Sequence of chain 1.A:
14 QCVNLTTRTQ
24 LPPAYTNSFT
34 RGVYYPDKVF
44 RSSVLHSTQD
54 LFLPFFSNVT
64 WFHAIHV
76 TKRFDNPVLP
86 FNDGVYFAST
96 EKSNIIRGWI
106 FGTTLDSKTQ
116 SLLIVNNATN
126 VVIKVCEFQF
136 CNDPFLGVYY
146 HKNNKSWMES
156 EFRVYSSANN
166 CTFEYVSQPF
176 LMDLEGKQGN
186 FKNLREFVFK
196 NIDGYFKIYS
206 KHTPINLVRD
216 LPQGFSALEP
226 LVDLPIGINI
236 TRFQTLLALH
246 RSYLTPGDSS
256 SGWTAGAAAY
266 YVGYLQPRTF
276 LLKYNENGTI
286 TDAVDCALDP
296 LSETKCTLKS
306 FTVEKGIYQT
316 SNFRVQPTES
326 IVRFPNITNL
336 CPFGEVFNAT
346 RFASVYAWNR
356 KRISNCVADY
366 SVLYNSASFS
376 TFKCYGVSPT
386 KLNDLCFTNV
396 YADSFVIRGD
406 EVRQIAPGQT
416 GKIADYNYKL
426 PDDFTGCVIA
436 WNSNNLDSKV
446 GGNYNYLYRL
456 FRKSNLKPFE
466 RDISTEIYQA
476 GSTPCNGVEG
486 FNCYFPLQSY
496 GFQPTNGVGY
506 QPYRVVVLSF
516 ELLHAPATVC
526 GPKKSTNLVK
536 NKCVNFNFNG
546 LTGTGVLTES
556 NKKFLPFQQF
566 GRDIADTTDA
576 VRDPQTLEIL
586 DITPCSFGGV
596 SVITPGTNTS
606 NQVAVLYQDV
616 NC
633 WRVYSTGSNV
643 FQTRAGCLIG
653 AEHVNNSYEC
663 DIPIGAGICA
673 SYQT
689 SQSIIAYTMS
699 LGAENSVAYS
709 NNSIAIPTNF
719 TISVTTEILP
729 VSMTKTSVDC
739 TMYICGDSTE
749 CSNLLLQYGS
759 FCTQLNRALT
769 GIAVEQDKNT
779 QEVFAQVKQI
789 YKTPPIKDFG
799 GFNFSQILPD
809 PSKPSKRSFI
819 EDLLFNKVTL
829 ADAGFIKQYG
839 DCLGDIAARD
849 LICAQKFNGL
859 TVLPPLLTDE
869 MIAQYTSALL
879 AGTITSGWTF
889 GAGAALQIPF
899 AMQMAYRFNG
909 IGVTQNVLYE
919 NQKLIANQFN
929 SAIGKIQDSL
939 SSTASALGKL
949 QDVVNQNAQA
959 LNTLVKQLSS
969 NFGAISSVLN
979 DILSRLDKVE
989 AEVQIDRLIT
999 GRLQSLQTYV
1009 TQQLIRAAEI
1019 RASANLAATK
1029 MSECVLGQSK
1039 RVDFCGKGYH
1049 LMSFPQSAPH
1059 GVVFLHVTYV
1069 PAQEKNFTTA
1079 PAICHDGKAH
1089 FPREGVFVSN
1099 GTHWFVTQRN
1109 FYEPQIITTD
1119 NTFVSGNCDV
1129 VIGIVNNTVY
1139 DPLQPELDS

Sequence of chain 1.B:
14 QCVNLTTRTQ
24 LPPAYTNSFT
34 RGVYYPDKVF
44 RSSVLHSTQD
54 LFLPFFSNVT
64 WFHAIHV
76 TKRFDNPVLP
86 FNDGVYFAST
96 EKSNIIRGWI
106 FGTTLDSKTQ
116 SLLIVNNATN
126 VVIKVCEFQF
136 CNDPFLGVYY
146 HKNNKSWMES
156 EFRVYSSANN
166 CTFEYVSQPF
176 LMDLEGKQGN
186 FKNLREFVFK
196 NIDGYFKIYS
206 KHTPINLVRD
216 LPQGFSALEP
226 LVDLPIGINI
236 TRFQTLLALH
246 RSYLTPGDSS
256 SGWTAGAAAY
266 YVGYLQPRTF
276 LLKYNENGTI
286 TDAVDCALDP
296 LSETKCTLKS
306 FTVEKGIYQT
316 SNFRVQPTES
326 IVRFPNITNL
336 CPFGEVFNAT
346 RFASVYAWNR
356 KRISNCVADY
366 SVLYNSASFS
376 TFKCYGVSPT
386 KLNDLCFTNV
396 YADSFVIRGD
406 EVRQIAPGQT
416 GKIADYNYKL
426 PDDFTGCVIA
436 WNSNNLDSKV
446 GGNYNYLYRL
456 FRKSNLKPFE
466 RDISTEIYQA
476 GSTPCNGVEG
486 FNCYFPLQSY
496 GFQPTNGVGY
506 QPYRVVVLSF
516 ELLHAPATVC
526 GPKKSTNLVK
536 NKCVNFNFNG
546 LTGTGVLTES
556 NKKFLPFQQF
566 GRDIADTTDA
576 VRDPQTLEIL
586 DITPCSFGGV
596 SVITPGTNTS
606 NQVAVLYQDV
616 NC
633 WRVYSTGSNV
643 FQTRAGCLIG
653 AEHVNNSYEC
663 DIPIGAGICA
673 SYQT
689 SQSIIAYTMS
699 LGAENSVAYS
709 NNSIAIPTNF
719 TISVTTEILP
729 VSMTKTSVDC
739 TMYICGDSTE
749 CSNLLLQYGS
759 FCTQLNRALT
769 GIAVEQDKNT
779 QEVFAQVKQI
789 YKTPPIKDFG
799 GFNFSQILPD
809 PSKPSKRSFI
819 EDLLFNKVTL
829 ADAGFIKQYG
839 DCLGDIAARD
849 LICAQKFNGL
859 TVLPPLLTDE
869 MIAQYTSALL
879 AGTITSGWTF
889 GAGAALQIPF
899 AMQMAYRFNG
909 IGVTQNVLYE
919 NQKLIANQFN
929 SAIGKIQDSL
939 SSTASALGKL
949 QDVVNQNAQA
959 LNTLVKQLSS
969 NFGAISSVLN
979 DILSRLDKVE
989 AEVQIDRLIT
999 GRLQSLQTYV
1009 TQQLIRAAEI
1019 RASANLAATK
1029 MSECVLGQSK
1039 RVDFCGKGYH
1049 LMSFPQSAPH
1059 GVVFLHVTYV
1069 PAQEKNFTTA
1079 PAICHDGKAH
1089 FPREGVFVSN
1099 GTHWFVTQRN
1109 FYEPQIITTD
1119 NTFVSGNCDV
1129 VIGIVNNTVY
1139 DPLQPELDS

This small molecule binds to this protein.
Small molecule (SMILES): CC(=O)N[C@H]1[C@H](O[C@H]2[C@H](O)[C@@H](NC(C)=O)CO[C@@H]2CO)O[C@H](CO)[C@@H](O)[C@@H]1O

Binding-site contacts:
Ligand atom C5 contacts residue ASN709 of chain 1.A at 3.6 Å.
Ligand atom C2 contacts residue ASN709 of chain 1.A at 2.4 Å.
Ligand atom C3 contacts residue ASN709 of chain 1.A at 3.8 Å.
Ligand atom C8 contacts residue GLY1131 of chain 1.A at 3.9 Å.
Ligand atom C8 contacts residue ASN709 of chain 1.A at 3.7 Å.
Ligand atom O7 contacts residue ASN709 of chain 1.A at 3.7 Å.
Ligand atom C4 contacts residue ASN709 of chain 1.A at 4.2 Å.
Ligand atom O5 contacts residue ASN709 of chain 1.A at 2.4 Å (h-bond).
Ligand atom C1 contacts residue ASN709 of chain 1.A at 1.4 Å.
Ligand atom C7 contacts residue ASN709 of chain 1.A at 3.2 Å.
Ligand atom O6 contacts residue ASP796 of chain 1.B at 4.2 Å.
Ligand atom N2 contacts residue ASN709 of chain 1.A at 2.9 Å (h-bond).